This small molecule binds to this protein.
Small molecule (SMILES): COc1cc(Nc2ncc3c(n2)-c2ccc(Cl)cc2C(c2c(F)cccc2OC)=NC3)ccc1C(=O)O

Sequence of chain 1.A:
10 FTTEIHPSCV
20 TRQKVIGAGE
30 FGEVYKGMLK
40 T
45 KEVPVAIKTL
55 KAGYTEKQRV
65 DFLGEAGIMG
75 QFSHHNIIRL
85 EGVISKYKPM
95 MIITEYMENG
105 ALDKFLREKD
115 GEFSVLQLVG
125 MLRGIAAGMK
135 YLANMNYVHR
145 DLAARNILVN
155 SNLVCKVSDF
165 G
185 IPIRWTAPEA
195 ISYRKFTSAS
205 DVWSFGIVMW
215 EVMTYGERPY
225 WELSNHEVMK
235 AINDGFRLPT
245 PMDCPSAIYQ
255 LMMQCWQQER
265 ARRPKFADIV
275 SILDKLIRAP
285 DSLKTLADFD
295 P

Binding-site contacts:
Ligand atom C21 contacts residue GLY104 of chain 1.A at 3.4 Å.
Ligand atom C5 contacts residue ARG149 of chain 1.A at 3.8 Å.
Ligand atom N2 contacts residue TYR100 of chain 1.A at 3.6 Å.
Ligand atom C22 contacts residue GLU102 of chain 1.A at 3.5 Å.
Ligand atom C25 contacts residue GLY104 of chain 1.A at 3.7 Å.
Ligand atom C3 contacts residue SER162 of chain 1.A at 3.8 Å.
Ligand atom C21 contacts residue GLU102 of chain 1.A at 3.5 Å.
Ligand atom C1 contacts residue SER162 of chain 1.A at 3.3 Å.
Ligand atom C21 contacts residue TYR100 of chain 1.A at 3.4 Å (hydrophobic).
Ligand atom C20 contacts residue MET101 of chain 1.A at 3.5 Å (hydrophobic).
Ligand atom N2 contacts residue MET101 of chain 1.A at 3.3 Å (h-bond).
Ligand atom C18 contacts residue VAL33 of chain 1.A at 3.9 Å (hydrophobic).
Ligand atom C11 contacts residue ALA50 of chain 1.A at 3.4 Å (hydrophobic).
Ligand atom C3 contacts residue ASP163 of chain 1.A at 3.9 Å.
Ligand atom C10 contacts residue LEU152 of chain 1.A at 3.9 Å (hydrophobic).
Ligand atom C19 contacts residue ILE25 of chain 1.A at 3.6 Å (hydrophobic).
Ligand atom C9 contacts residue ALA50 of chain 1.A at 3.5 Å (hydrophobic).
Ligand atom N1 contacts residue LEU152 of chain 1.A at 3.6 Å.
Ligand atom O4 contacts residue EDO1 of chain 1.E at 3.8 Å.
Ligand atom C18 contacts residue ILE25 of chain 1.A at 3.7 Å (hydrophobic).
Ligand atom C1 contacts residue LYS52 of chain 1.A at 3.3 Å.
Ligand atom CL1 contacts residue ALA27 of chain 1.A at 3.5 Å.
Ligand atom C1 contacts residue GLU69 of chain 1.A at 3.1 Å.
Ligand atom C4 contacts residue ASP163 of chain 1.A at 3.8 Å.
Ligand atom C22 contacts residue GLY104 of chain 1.A at 3.7 Å.
Ligand atom C10 contacts residue ALA50 of chain 1.A at 3.6 Å (hydrophobic).
Ligand atom C11 contacts residue LEU152 of chain 1.A at 3.8 Å (hydrophobic).
Ligand atom O3 contacts residue LYS108 of chain 1.A at 3.0 Å (salt-bridge).
Ligand atom N4 contacts residue TYR100 of chain 1.A at 3.2 Å.
Ligand atom C2 contacts residue SER162 of chain 1.A at 3.9 Å.
Ligand atom N3 contacts residue ILE25 of chain 1.A at 3.6 Å.
Ligand atom C12 contacts residue MET101 of chain 1.A at 3.7 Å (hydrophobic).
Ligand atom C12 contacts residue TYR100 of chain 1.A at 3.8 Å (hydrophobic).
Ligand atom C26 contacts residue ILE25 of chain 1.A at 3.7 Å (hydrophobic).
Ligand atom C21 contacts residue MET101 of chain 1.A at 3.2 Å (hydrophobic).
Ligand atom C20 contacts residue GLY104 of chain 1.A at 3.5 Å.
Ligand atom N4 contacts residue MET101 of chain 1.A at 2.9 Å (h-bond).
Ligand atom C4 contacts residue ASN150 of chain 1.A at 3.7 Å.
Ligand atom F1 contacts residue LEU152 of chain 1.A at 3.4 Å.
Ligand atom O1 contacts residue LYS52 of chain 1.A at 3.3 Å (salt-bridge).